The protein below binds the small molecule below.
Small molecule (SMILES): C[C@@H](c1nc(-c2ccc(C#N)cc2)cs1)[C@](O)(Cn1cncn1)c1cc(F)ccc1F

Binding-site contacts:
Ligand atom C contacts residue TYR82 of chain 1.E at 3.5 Å (hydrophobic).
Ligand atom CA contacts residue TYR82 of chain 1.E at 3.8 Å (hydrophobic).
Ligand atom C19 contacts residue ALA262 of chain 1.E at 3.9 Å (hydrophobic).
Ligand atom F2 contacts residue ALA262 of chain 1.E at 4.0 Å.
Ligand atom OH contacts residue HEM1 of chain 1.P at 3.8 Å.
Ligand atom C contacts residue PHE333 of chain 1.E at 3.7 Å (hydrophobic).
Ligand atom CA contacts residue LEU331 of chain 1.E at 3.6 Å (hydrophobic).
Ligand atom F1 contacts residue HEM1 of chain 1.P at 3.5 Å.
Ligand atom C16 contacts residue HEM1 of chain 1.P at 3.5 Å.
Ligand atom CD1 contacts residue TYR95 of chain 1.E at 3.3 Å (hydrophobic).
Ligand atom C14 contacts residue LEU331 of chain 1.E at 3.5 Å (hydrophobic).
Ligand atom S1 contacts residue TYR82 of chain 1.E at 3.2 Å (h-bond).
Ligand atom C7 contacts residue MET335 of chain 1.E at 3.6 Å (hydrophobic).
Ligand atom OH contacts residue TYR95 of chain 1.E at 3.8 Å.
Ligand atom C19 contacts residue PHE89 of chain 1.E at 4.0 Å (hydrophobic).
Ligand atom C21 contacts residue TYR95 of chain 1.E at 3.9 Å (hydrophobic).
Ligand atom N contacts residue TYR82 of chain 1.E at 3.9 Å.
Ligand atom N3 contacts residue LEU331 of chain 1.E at 3.9 Å.
Ligand atom C3 contacts residue TYR82 of chain 1.E at 3.7 Å (hydrophobic).
Ligand atom N contacts residue LEU331 of chain 1.E at 4.0 Å.
Ligand atom C7 contacts residue PHE84 of chain 1.E at 4.0 Å (hydrophobic).
Ligand atom F1 contacts residue TYR95 of chain 1.E at 3.5 Å.
Ligand atom C contacts residue LEU331 of chain 1.E at 3.3 Å (hydrophobic).
Ligand atom N2 contacts residue MET439 of chain 1.E at 3.3 Å.
Ligand atom N4 contacts residue HEM1 of chain 1.P at 2.3 Å.
Ligand atom S1 contacts residue LEU331 of chain 1.E at 3.5 Å.
Ligand atom C3 contacts residue LEU331 of chain 1.E at 3.9 Å (hydrophobic).
Ligand atom C15 contacts residue HEM1 of chain 1.P at 3.1 Å.
Ligand atom N5 contacts residue ALA262 of chain 1.E at 3.8 Å.
Ligand atom C20 contacts residue ALA258 of chain 1.E at 3.9 Å (hydrophobic).
Ligand atom C12 contacts residue MET439 of chain 1.E at 3.7 Å (hydrophobic).
Ligand atom C16 contacts residue ALA262 of chain 1.E at 3.5 Å (hydrophobic).
Ligand atom N4 contacts residue ALA262 of chain 1.E at 4.0 Å.
Ligand atom N contacts residue PHE84 of chain 1.E at 3.8 Å.
Ligand atom C19 contacts residue ALA258 of chain 1.E at 3.5 Å (hydrophobic).
Ligand atom C16 contacts residue THR266 of chain 1.E at 3.4 Å.
Ligand atom N5 contacts residue THR266 of chain 1.E at 3.6 Å.
Ligand atom C22 contacts residue TYR95 of chain 1.E at 3.4 Å (hydrophobic).
Ligand atom F2 contacts residue PHE261 of chain 1.E at 3.5 Å.
Ligand atom CD1 contacts residue TYR82 of chain 1.E at 3.6 Å (hydrophobic).

Sequence of chain 1.E:
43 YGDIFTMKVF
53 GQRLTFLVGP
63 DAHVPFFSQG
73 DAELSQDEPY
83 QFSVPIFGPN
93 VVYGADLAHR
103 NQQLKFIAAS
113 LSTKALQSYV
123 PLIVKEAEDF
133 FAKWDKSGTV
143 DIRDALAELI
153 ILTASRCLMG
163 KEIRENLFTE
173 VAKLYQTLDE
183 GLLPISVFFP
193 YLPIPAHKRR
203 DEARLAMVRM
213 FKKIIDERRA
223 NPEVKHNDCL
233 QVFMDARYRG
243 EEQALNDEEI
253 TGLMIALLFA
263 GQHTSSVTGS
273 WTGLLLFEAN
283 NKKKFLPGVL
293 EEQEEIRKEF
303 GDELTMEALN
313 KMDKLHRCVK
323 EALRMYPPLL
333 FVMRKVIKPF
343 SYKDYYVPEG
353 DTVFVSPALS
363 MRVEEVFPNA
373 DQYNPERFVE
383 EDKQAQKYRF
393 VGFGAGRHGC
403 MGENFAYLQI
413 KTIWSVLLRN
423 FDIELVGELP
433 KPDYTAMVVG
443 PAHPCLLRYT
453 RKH